Binding-site contacts:
Ligand atom O2 contacts residue TYR601 of chain 2.B at 3.7 Å.
Ligand atom O2P contacts residue ARG773 of chain 2.B at 4.0 Å.
Ligand atom O1 contacts residue GLN673 of chain 2.B at 3.7 Å.
Ligand atom O1 contacts residue SER602 of chain 2.B at 4.5 Å.
Ligand atom P contacts residue ARG456 of chain 2.B at 4.1 Å.
Ligand atom P contacts residue HIS177 of chain 2.B at 3.9 Å.
Ligand atom O3P contacts residue HIS177 of chain 2.B at 3.7 Å.
Ligand atom O4P contacts residue ASP603 of chain 2.B at 3.0 Å (salt-bridge).
Ligand atom C2 contacts residue GLU566 of chain 2.B at 3.4 Å.
Ligand atom O1 contacts residue TRP288 of chain 2.B at 4.5 Å.
Ligand atom O2 contacts residue GLN673 of chain 2.B at 4.5 Å.
Ligand atom O3P contacts residue ARG773 of chain 2.B at 3.6 Å.
Ligand atom O3P contacts residue GLU566 of chain 2.B at 4.2 Å.
Ligand atom O1P contacts residue HIS177 of chain 2.B at 3.7 Å.
Ligand atom O2 contacts residue GLY640 of chain 2.B at 3.2 Å (h-bond).
Ligand atom O1 contacts residue GLY640 of chain 2.B at 3.6 Å.
Ligand atom C1 contacts residue GLY640 of chain 2.B at 3.9 Å.
Ligand atom C2 contacts residue ARG456 of chain 2.B at 3.6 Å.
Ligand atom O2P contacts residue HIS177 of chain 2.B at 3.8 Å.
Ligand atom O1P contacts residue ARG456 of chain 2.B at 4.3 Å.
Ligand atom O2P contacts residue ARG759 of chain 2.B at 4.4 Å.
Ligand atom C1 contacts residue GLN673 of chain 2.B at 4.3 Å.
Ligand atom C1 contacts residue GLU566 of chain 2.B at 4.5 Å.
Ligand atom P contacts residue ARG773 of chain 2.B at 4.0 Å.
Ligand atom O1 contacts residue HIS177 of chain 2.B at 4.4 Å.
Ligand atom C1 contacts residue SER602 of chain 2.B at 3.7 Å.
Ligand atom O4P contacts residue ARG773 of chain 2.B at 3.8 Å.
Ligand atom C2 contacts residue HIS177 of chain 2.B at 4.3 Å.
Ligand atom O1P contacts residue GLU566 of chain 2.B at 4.0 Å.
Ligand atom O1 contacts residue MET598 of chain 2.B at 3.8 Å.
Ligand atom O2 contacts residue GLY600 of chain 2.B at 4.0 Å.
Ligand atom O1P contacts residue SER602 of chain 2.B at 3.9 Å.
Ligand atom C2 contacts residue SER602 of chain 2.B at 4.3 Å.
Ligand atom O4P contacts residue GLU566 of chain 2.B at 3.2 Å (salt-bridge).
Ligand atom P contacts residue GLU566 of chain 2.B at 4.0 Å.
Ligand atom O2P contacts residue ILE775 of chain 2.B at 3.5 Å.
Ligand atom O2 contacts residue SER602 of chain 2.B at 2.8 Å (h-bond).
Ligand atom O3P contacts residue ARG456 of chain 2.B at 2.6 Å (salt-bridge).
Ligand atom P contacts residue ASP603 of chain 2.B at 4.5 Å.

Sequence of chain 2.B:
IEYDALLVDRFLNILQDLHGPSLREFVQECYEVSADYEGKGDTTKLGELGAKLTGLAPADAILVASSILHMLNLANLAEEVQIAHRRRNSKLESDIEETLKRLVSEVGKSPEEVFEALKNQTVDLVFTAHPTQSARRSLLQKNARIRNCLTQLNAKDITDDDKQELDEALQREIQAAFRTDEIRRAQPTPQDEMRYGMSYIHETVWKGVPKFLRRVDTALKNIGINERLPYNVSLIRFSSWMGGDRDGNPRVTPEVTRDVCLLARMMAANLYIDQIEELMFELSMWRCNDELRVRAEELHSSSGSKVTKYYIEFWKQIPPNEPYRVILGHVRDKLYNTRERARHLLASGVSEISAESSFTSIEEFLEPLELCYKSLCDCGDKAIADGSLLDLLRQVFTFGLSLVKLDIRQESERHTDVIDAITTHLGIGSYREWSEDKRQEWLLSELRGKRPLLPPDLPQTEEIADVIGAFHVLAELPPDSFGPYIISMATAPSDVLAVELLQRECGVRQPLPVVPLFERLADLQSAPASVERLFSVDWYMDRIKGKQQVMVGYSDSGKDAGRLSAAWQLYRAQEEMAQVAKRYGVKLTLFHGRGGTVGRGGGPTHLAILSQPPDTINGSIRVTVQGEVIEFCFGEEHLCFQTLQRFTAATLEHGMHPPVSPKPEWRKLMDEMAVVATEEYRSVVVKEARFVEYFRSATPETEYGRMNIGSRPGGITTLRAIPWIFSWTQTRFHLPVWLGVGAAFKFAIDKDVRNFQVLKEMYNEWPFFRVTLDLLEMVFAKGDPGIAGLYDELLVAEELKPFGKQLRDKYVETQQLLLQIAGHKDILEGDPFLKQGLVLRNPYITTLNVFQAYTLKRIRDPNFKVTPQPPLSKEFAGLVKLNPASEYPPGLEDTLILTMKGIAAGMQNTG

A protein and the small-molecule ligand that binds it are described below.
Small molecule (SMILES): O=C(O)COP(=O)(O)O